Binding-site contacts:
Ligand atom P contacts residue HIS93 of chain 1.D at 3.4 Å.
Ligand atom O1P contacts residue HIS93 of chain 1.D at 3.7 Å.
Ligand atom S2P contacts residue SER16 of chain 1.D at 3.9 Å.
Ligand atom S2P contacts residue HIS234 of chain 1.D at 3.0 Å (h-bond).
Ligand atom P contacts residue ASN92 of chain 1.D at 4.0 Å.
Ligand atom C2' contacts residue MET233 of chain 1.D at 4.0 Å (hydrophobic).
Ligand atom O3P contacts residue HIS93 of chain 1.D at 2.2 Å (h-bond).
Ligand atom P contacts residue ASP47 of chain 1.D at 3.8 Å.
Ligand atom O5' contacts residue HIS232 of chain 1.D at 4.1 Å.
Ligand atom O5' contacts residue HIS234 of chain 1.D at 3.4 Å.
Ligand atom S2P contacts residue HIS93 of chain 1.D at 4.0 Å.
Ligand atom O1P contacts residue NI1 of chain 1.T at 2.3 Å (h-bond).
Ligand atom S2P contacts residue NI1 of chain 1.T at 4.0 Å.
Ligand atom S2P contacts residue ASP47 of chain 1.D at 3.3 Å (salt-bridge).
Ligand atom P contacts residue NI1 of chain 1.T at 3.5 Å.
Ligand atom O2' contacts residue MET233 of chain 1.D at 3.5 Å.
Ligand atom S2P contacts residue A3 of chain 1.E at 3.9 Å.
Ligand atom P contacts residue HIS234 of chain 1.D at 4.1 Å.
Ligand atom C3' contacts residue HIS234 of chain 1.D at 3.2 Å.
Ligand atom O2' contacts residue PHE204 of chain 1.D at 4.0 Å.
Ligand atom C5' contacts residue A3 of chain 1.E at 3.7 Å.
Ligand atom O3' contacts residue HIS234 of chain 1.D at 2.7 Å (h-bond).
Ligand atom O3P contacts residue A3 of chain 1.E at 1.4 Å.
Ligand atom C4' contacts residue HIS234 of chain 1.D at 4.0 Å.
Ligand atom O1P contacts residue C4 of chain 1.E at 4.1 Å.
Ligand atom O1P contacts residue A3 of chain 1.E at 3.9 Å.
Ligand atom O3P contacts residue ASN92 of chain 1.D at 3.8 Å.
Ligand atom C5' contacts residue HIS232 of chain 1.D at 3.4 Å.
Ligand atom C2' contacts residue HIS232 of chain 1.D at 3.6 Å.
Ligand atom C1' contacts residue MET233 of chain 1.D at 4.2 Å (hydrophobic).
Ligand atom O3P contacts residue C4 of chain 1.E at 4.0 Å.
Ligand atom P contacts residue HIS232 of chain 1.D at 4.1 Å.
Ligand atom O5' contacts residue A3 of chain 1.E at 3.0 Å.
Ligand atom O1P contacts residue HIS232 of chain 1.D at 3.0 Å.
Ligand atom C3' contacts residue HIS232 of chain 1.D at 3.9 Å.
Ligand atom C5' contacts residue C4 of chain 1.E at 4.1 Å.
Ligand atom P contacts residue A3 of chain 1.E at 2.7 Å.
Ligand atom O1P contacts residue ASP47 of chain 1.D at 3.1 Å (salt-bridge).
Ligand atom O2' contacts residue HIS234 of chain 1.D at 3.7 Å.
Ligand atom O1P contacts residue ASN92 of chain 1.D at 2.9 Å (h-bond).

Sequence of chain 1.D:
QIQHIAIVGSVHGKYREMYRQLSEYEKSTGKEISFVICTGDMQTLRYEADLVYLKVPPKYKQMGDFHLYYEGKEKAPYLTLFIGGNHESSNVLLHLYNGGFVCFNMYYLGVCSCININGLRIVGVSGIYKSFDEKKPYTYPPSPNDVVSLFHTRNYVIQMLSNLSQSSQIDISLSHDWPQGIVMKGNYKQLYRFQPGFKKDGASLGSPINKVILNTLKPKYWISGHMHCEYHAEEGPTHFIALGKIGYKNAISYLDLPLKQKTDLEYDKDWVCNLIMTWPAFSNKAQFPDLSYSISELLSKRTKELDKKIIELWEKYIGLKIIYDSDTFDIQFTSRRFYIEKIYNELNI

A small-molecule ligand and the protein it binds are described below.
Small molecule (SMILES): Nc1nc2c(ncn2[C@@H]2O[C@H](CO[P](=O)(O)S)[C@@H](O)[C@H]2O)c(=O)[nH]1